Binding-site contacts:
Ligand atom C7 contacts residue GLN299 of chain 1.E at 3.5 Å.
Ligand atom C3 contacts residue GLN299 of chain 1.E at 3.9 Å.
Ligand atom N2 contacts residue GLN299 of chain 1.E at 3.8 Å.
Ligand atom O7 contacts residue LEU105 of chain 1.E at 3.8 Å.
Ligand atom C7 contacts residue GLY298 of chain 1.E at 4.4 Å.
Ligand atom C7 contacts residue ASN135 of chain 1.E at 3.5 Å.
Ligand atom C8 contacts residue THR154 of chain 1.E at 3.0 Å.
Ligand atom C7 contacts residue LEU105 of chain 1.E at 4.2 Å (hydrophobic).
Ligand atom C2 contacts residue ASN135 of chain 1.E at 2.6 Å.
Ligand atom C8 contacts residue ILE300 of chain 1.E at 3.9 Å (hydrophobic).
Ligand atom C5 contacts residue TYR152 of chain 1.E at 4.1 Å (hydrophobic).
Ligand atom C2 contacts residue GLN299 of chain 1.E at 3.8 Å.
Ligand atom C8 contacts residue GLY298 of chain 1.E at 3.3 Å.
Ligand atom O7 contacts residue LYS284 of chain 1.E at 4.5 Å.
Ligand atom C1 contacts residue ASN135 of chain 1.E at 1.5 Å.
Ligand atom C1 contacts residue TYR152 of chain 1.E at 4.0 Å (hydrophobic).
Ligand atom N2 contacts residue THR154 of chain 1.E at 4.0 Å.
Ligand atom N2 contacts residue ASN135 of chain 1.E at 2.9 Å (h-bond).
Ligand atom O3 contacts residue GLN299 of chain 1.E at 3.0 Å (h-bond).
Ligand atom C5 contacts residue ASN135 of chain 1.E at 3.8 Å.
Ligand atom O5 contacts residue TYR152 of chain 1.E at 3.8 Å.
Ligand atom C4 contacts residue ASN135 of chain 1.E at 4.4 Å.
Ligand atom C6 contacts residue TYR152 of chain 1.E at 3.9 Å (hydrophobic).
Ligand atom C3 contacts residue ASN135 of chain 1.E at 3.9 Å.
Ligand atom C8 contacts residue GLN299 of chain 1.E at 3.7 Å.
Ligand atom O7 contacts residue ASN135 of chain 1.E at 3.6 Å.
Ligand atom O5 contacts residue ASN135 of chain 1.E at 2.5 Å (h-bond).
Ligand atom C8 contacts residue ASN135 of chain 1.E at 4.3 Å.
Ligand atom C8 contacts residue TYR152 of chain 1.E at 3.7 Å (hydrophobic).
Ligand atom O7 contacts residue GLN299 of chain 1.E at 3.1 Å (h-bond).
Ligand atom C7 contacts residue THR154 of chain 1.E at 3.8 Å.
Ligand atom C8 contacts residue LEU105 of chain 1.E at 3.7 Å (hydrophobic).

A protein and the small-molecule ligand that binds it are described below.
Small molecule (SMILES): CC(=O)N[C@H]1[C@H](O[C@H]2[C@H](O)[C@@H](NC(C)=O)CO[C@@H]2CO)O[C@H](CO)[C@@H](O)[C@@H]1O

Sequence of chain 1.E:
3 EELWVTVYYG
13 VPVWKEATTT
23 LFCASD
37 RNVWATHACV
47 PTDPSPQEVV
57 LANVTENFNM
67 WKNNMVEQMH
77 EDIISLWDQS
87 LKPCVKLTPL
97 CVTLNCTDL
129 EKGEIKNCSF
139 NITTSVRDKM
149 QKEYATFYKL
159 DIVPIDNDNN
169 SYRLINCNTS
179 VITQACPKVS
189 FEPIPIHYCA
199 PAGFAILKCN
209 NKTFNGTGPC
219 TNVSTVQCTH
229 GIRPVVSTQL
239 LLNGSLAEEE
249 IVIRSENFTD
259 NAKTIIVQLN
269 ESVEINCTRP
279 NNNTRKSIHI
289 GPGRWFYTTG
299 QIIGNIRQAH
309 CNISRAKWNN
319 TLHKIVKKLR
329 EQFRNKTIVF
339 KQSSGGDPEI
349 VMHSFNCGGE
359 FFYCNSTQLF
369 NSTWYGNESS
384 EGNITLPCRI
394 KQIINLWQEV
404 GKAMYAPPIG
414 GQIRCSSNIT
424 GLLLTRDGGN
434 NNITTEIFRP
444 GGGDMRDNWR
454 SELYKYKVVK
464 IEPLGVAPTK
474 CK